Sequence of chain 1.A:
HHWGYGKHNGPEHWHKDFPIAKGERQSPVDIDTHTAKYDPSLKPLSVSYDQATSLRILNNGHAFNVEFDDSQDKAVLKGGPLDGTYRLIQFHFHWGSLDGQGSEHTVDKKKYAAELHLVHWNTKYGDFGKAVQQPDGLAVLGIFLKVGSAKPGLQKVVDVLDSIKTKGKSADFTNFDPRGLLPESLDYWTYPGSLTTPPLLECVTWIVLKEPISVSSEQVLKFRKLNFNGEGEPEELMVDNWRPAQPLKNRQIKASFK

Binding-site contacts:
Ligand atom NAD contacts residue ZN1 of chain 1.B at 1.9 Å.
Ligand atom NAD contacts residue HIS118 of chain 1.A at 3.3 Å (h-bond).
Ligand atom CAG contacts residue GLN91 of chain 1.A at 3.3 Å.
Ligand atom NAD contacts residue HIS93 of chain 1.A at 3.3 Å (h-bond).
Ligand atom NAR contacts residue ZN1 of chain 1.B at 3.6 Å.
Ligand atom OAE contacts residue THR197 of chain 1.A at 3.0 Å (h-bond).
Ligand atom OAF contacts residue HIS118 of chain 1.A at 3.7 Å.
Ligand atom CAC contacts residue LEU196 of chain 1.A at 3.4 Å (hydrophobic).
Ligand atom NAD contacts residue HIS95 of chain 1.A at 3.3 Å (h-bond).
Ligand atom SAS contacts residue ZN1 of chain 1.B at 3.0 Å.
Ligand atom SAS contacts residue HIS93 of chain 1.A at 3.7 Å.
Ligand atom CAM contacts residue GLN91 of chain 1.A at 3.6 Å.
Ligand atom CAQ contacts residue HIS93 of chain 1.A at 3.7 Å.
Ligand atom CAA contacts residue ASN61 of chain 1.A at 3.7 Å.
Ligand atom CAM contacts residue HIS93 of chain 1.A at 3.9 Å.
Ligand atom SAS contacts residue THR197 of chain 1.A at 4.0 Å.
Ligand atom OAF contacts residue VAL141 of chain 1.A at 3.8 Å.
Ligand atom CAI contacts residue THR198 of chain 1.A at 3.3 Å.
Ligand atom CAO contacts residue GLN91 of chain 1.A at 2.5 Å.
Ligand atom CAN contacts residue ASN66 of chain 1.A at 3.4 Å.
Ligand atom CAB contacts residue PHE129 of chain 1.A at 3.5 Å (hydrophobic).
Ligand atom CAB contacts residue GLN91 of chain 1.A at 3.5 Å.
Ligand atom OAF contacts residue ZN1 of chain 1.B at 3.3 Å.
Ligand atom CAG contacts residue ASN66 of chain 1.A at 4.0 Å.
Ligand atom CAH contacts residue GLN91 of chain 1.A at 2.9 Å.
Ligand atom OAL contacts residue GLN91 of chain 1.A at 2.9 Å (h-bond).
Ligand atom NAR contacts residue HIS93 of chain 1.A at 3.2 Å.
Ligand atom CAA contacts residue ASN66 of chain 1.A at 3.6 Å.
Ligand atom CAJ contacts residue THR198 of chain 1.A at 3.2 Å.
Ligand atom OAK contacts residue GLN91 of chain 1.A at 3.3 Å (h-bond).
Ligand atom CAP contacts residue GLN91 of chain 1.A at 3.5 Å.
Ligand atom OAF contacts residue HIS93 of chain 1.A at 3.5 Å.
Ligand atom OAK contacts residue ASN66 of chain 1.A at 2.7 Å (h-bond).
Ligand atom CAI contacts residue HIS93 of chain 1.A at 3.9 Å.
Ligand atom OAF contacts residue VAL120 of chain 1.A at 3.8 Å.
Ligand atom CAN contacts residue GLN91 of chain 1.A at 2.7 Å.
Ligand atom CAQ contacts residue VAL120 of chain 1.A at 3.8 Å (hydrophobic).
Ligand atom OAE contacts residue LEU196 of chain 1.A at 3.2 Å.
Ligand atom NAD contacts residue THR197 of chain 1.A at 2.6 Å (h-bond).
Ligand atom CAP contacts residue HIS93 of chain 1.A at 3.9 Å.

A protein and the small-molecule ligand that binds it are described below.
Small molecule (SMILES): COc1cc2c(cc1OC)[C@H](C)N(S(N)(=O)=O)CC2